A protein and the small-molecule ligand that binds it are described below.
Small molecule (SMILES): CC(=O)N[C@@H]1[C@@H](O)[C@H](O)[C@@H](CO)O[C@H]1O

Sequence of chain 3.C:
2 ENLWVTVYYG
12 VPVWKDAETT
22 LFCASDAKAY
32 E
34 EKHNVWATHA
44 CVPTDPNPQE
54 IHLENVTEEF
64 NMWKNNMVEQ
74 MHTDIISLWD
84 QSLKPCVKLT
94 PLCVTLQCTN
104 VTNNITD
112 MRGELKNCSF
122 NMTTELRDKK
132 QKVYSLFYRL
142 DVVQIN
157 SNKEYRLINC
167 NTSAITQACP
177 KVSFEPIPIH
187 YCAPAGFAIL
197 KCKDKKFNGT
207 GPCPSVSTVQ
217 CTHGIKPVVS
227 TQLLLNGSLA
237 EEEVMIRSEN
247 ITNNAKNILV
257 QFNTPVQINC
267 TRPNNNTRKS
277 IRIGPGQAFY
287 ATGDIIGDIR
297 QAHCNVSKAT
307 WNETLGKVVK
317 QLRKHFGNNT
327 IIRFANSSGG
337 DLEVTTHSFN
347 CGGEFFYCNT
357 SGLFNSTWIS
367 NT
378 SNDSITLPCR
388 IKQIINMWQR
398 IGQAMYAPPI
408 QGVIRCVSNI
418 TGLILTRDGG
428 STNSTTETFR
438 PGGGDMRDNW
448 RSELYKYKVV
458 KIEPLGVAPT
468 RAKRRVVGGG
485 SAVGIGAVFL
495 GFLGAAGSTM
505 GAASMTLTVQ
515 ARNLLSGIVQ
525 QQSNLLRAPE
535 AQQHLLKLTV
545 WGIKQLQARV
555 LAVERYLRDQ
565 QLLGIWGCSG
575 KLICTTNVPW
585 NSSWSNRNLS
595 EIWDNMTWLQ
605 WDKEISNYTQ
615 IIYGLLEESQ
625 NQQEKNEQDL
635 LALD

Binding-site contacts:
Ligand atom C2 contacts residue ASN585 of chain 3.C at 2.5 Å.
Ligand atom C4 contacts residue ASN585 of chain 3.C at 4.2 Å.
Ligand atom O7 contacts residue SER587 of chain 3.C at 3.0 Å (h-bond).
Ligand atom C7 contacts residue ASN585 of chain 3.C at 3.1 Å.
Ligand atom N2 contacts residue ASN585 of chain 3.C at 2.9 Å (h-bond).
Ligand atom C3 contacts residue ASN585 of chain 3.C at 3.8 Å.
Ligand atom O5 contacts residue ASN585 of chain 3.C at 2.4 Å (h-bond).
Ligand atom O7 contacts residue ASN585 of chain 3.C at 2.9 Å (h-bond).
Ligand atom C1 contacts residue SER587 of chain 3.C at 3.7 Å.
Ligand atom C7 contacts residue SER587 of chain 3.C at 4.0 Å.
Ligand atom C5 contacts residue ASN585 of chain 3.C at 3.7 Å.
Ligand atom O5 contacts residue SER587 of chain 3.C at 4.4 Å.
Ligand atom C1 contacts residue ASN585 of chain 3.C at 1.5 Å.
Ligand atom C8 contacts residue ASN585 of chain 3.C at 4.1 Å.